This small molecule binds to this protein.
Small molecule (SMILES): NCC(=O)N[C@@H]1O[C@H](COP(=O)([O-])[O-])[C@@H](O)[C@H]1O

Binding-site contacts:
Ligand atom O6 contacts residue GLU173 of chain 1.B at 2.9 Å (salt-bridge).
Ligand atom O8 contacts residue GLU173 of chain 1.B at 2.9 Å (salt-bridge).
Ligand atom O18 contacts residue ALA86 of chain 1.B at 3.9 Å.
Ligand atom O17 contacts residue ASN13 of chain 1.B at 3.8 Å.
Ligand atom N24 contacts residue MET89 of chain 1.B at 2.5 Å.
Ligand atom N24 contacts residue GLY87 of chain 1.B at 3.4 Å.
Ligand atom P15 contacts residue GLY11 of chain 1.B at 3.6 Å.
Ligand atom C23 contacts residue PHE88 of chain 1.B at 3.6 Å (hydrophobic).
Ligand atom C21 contacts residue GLY87 of chain 1.B at 3.8 Å.
Ligand atom C23 contacts residue MET89 of chain 1.B at 3.6 Å (hydrophobic).
Ligand atom C23 contacts residue NHS1 of chain 1.E at 3.3 Å.
Ligand atom O17 contacts residue ASN10 of chain 1.B at 3.6 Å (h-bond).
Ligand atom O16 contacts residue GLY11 of chain 1.B at 4.0 Å.
Ligand atom P15 contacts residue SER12 of chain 1.B at 3.5 Å.
Ligand atom O18 contacts residue GLY11 of chain 1.B at 3.0 Å (h-bond).
Ligand atom O17 contacts residue GLN170 of chain 1.B at 4.0 Å.
Ligand atom C3 contacts residue PRO109 of chain 1.B at 4.0 Å (hydrophobic).
Ligand atom N24 contacts residue NHS1 of chain 1.E at 3.1 Å.
Ligand atom O12 contacts residue ASN13 of chain 1.B at 4.0 Å.
Ligand atom O17 contacts residue GLY11 of chain 1.B at 3.2 Å (h-bond).
Ligand atom O16 contacts residue ALA86 of chain 1.B at 3.9 Å.
Ligand atom P15 contacts residue ASN13 of chain 1.B at 4.1 Å.
Ligand atom O17 contacts residue SER12 of chain 1.B at 2.5 Å (h-bond).
Ligand atom O18 contacts residue ASN10 of chain 1.B at 4.0 Å.
Ligand atom C21 contacts residue NHS1 of chain 1.E at 3.9 Å.
Ligand atom O22 contacts residue PRO109 of chain 1.B at 3.2 Å.
Ligand atom N19 contacts residue GLY87 of chain 1.B at 3.2 Å.
Ligand atom C1 contacts residue GLU173 of chain 1.B at 3.3 Å.
Ligand atom C2 contacts residue ILE107 of chain 1.B at 4.1 Å (hydrophobic).
Ligand atom O18 contacts residue SER12 of chain 1.B at 4.0 Å.
Ligand atom O16 contacts residue ASN13 of chain 1.B at 3.1 Å (h-bond).
Ligand atom C1 contacts residue ASN13 of chain 1.B at 3.9 Å.
Ligand atom N24 contacts residue PHE88 of chain 1.B at 2.5 Å (h-bond).
Ligand atom C21 contacts residue MET89 of chain 1.B at 3.8 Å (hydrophobic).
Ligand atom O22 contacts residue NHS1 of chain 1.E at 3.1 Å (h-bond).
Ligand atom O8 contacts residue ILE107 of chain 1.B at 3.2 Å (h-bond).
Ligand atom C23 contacts residue GLY87 of chain 1.B at 3.5 Å.
Ligand atom O8 contacts residue PRO109 of chain 1.B at 3.4 Å.
Ligand atom C2 contacts residue GLU173 of chain 1.B at 3.8 Å.
Ligand atom O16 contacts residue SER12 of chain 1.B at 3.6 Å (h-bond).

Sequence of chain 1.B:
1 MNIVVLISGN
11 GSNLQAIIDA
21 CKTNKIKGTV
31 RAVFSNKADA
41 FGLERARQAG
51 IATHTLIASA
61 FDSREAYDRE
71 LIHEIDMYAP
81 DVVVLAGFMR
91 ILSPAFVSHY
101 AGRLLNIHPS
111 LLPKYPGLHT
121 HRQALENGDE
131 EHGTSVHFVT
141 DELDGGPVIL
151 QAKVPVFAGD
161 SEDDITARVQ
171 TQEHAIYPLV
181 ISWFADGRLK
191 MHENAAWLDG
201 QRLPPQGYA